A protein and the small-molecule ligand that binds it are described below.
Small molecule (SMILES): CC(C)Cn1c(=O)n(C)c(=O)c2nc[nH]c21

Sequence of chain 1.A:
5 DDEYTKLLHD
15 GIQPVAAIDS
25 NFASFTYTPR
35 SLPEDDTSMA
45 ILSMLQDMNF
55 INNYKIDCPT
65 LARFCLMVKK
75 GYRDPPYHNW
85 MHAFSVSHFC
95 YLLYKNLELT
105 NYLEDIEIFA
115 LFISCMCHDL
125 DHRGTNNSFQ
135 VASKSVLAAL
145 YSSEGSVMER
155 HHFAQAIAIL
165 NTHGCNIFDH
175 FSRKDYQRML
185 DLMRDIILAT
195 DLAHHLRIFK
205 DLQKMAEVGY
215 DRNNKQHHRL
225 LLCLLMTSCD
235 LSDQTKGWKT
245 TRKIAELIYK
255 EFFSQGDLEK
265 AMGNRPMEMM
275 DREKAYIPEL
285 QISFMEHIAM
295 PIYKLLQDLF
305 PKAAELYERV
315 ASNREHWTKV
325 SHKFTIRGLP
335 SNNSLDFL

Binding-site contacts:
Ligand atom O2 contacts residue TYR81 of chain 1.A at 4.0 Å.
Ligand atom C8 contacts residue GLN285 of chain 1.A at 4.0 Å.
Ligand atom C12 contacts residue PHE256 of chain 1.A at 4.1 Å (hydrophobic).
Ligand atom O6 contacts residue GLN285 of chain 1.A at 3.1 Å (h-bond).
Ligand atom C4 contacts residue PHE288 of chain 1.A at 3.6 Å (hydrophobic).
Ligand atom C8 contacts residue MET273 of chain 1.A at 3.8 Å (hydrophobic).
Ligand atom C6 contacts residue ILE252 of chain 1.A at 3.3 Å (hydrophobic).
Ligand atom C5 contacts residue ILE252 of chain 1.A at 3.8 Å (hydrophobic).
Ligand atom N7 contacts residue TYR253 of chain 1.A at 3.8 Å.
Ligand atom C4 contacts residue ILE252 of chain 1.A at 4.2 Å (hydrophobic).
Ligand atom O2 contacts residue PHE288 of chain 1.A at 4.0 Å.
Ligand atom C8 contacts residue TYR253 of chain 1.A at 4.2 Å (hydrophobic).
Ligand atom C6 contacts residue GLN285 of chain 1.A at 4.1 Å.
Ligand atom C10 contacts residue ILE252 of chain 1.A at 3.6 Å (hydrophobic).
Ligand atom N1 contacts residue PHE288 of chain 1.A at 3.5 Å.
Ligand atom C13 contacts residue HIS82 of chain 1.A at 3.8 Å.
Ligand atom O6 contacts residue PHE288 of chain 1.A at 3.8 Å.
Ligand atom C6 contacts residue PHE288 of chain 1.A at 3.4 Å (hydrophobic).
Ligand atom N3 contacts residue PHE288 of chain 1.A at 3.5 Å.
Ligand atom N7 contacts residue PHE288 of chain 1.A at 3.6 Å.
Ligand atom N7 contacts residue GLN285 of chain 1.A at 2.9 Å (h-bond).
Ligand atom C5 contacts residue GLN285 of chain 1.A at 3.8 Å.
Ligand atom C2 contacts residue PHE288 of chain 1.A at 3.5 Å (hydrophobic).
Ligand atom C11 contacts residue LEU196 of chain 1.A at 3.9 Å (hydrophobic).
Ligand atom C10 contacts residue GLN238 of chain 1.A at 3.4 Å.
Ligand atom C8 contacts residue PHE288 of chain 1.A at 3.7 Å (hydrophobic).
Ligand atom C5 contacts residue PHE288 of chain 1.A at 3.6 Å (hydrophobic).
Ligand atom O6 contacts residue GLN238 of chain 1.A at 3.4 Å (h-bond).
Ligand atom C2 contacts residue ILE252 of chain 1.A at 3.7 Å (hydrophobic).
Ligand atom C2 contacts residue LEU235 of chain 1.A at 4.1 Å (hydrophobic).
Ligand atom O2 contacts residue LEU235 of chain 1.A at 3.4 Å.
Ligand atom C10 contacts residue PHE288 of chain 1.A at 4.1 Å (hydrophobic).
Ligand atom O6 contacts residue ILE252 of chain 1.A at 3.6 Å.
Ligand atom N9 contacts residue PHE288 of chain 1.A at 3.7 Å.
Ligand atom N9 contacts residue PHE256 of chain 1.A at 3.8 Å.
Ligand atom N3 contacts residue ILE252 of chain 1.A at 4.2 Å.
Ligand atom C11 contacts residue PHE288 of chain 1.A at 4.1 Å (hydrophobic).
Ligand atom N1 contacts residue ILE252 of chain 1.A at 3.2 Å.
Ligand atom C13 contacts residue TYR81 of chain 1.A at 3.6 Å (hydrophobic).
Ligand atom C8 contacts residue PHE256 of chain 1.A at 3.9 Å (hydrophobic).